Binding-site contacts:
Ligand atom C8 contacts residue THR394 of chain 1.E at 3.8 Å.
Ligand atom C1 contacts residue THR394 of chain 1.E at 1.8 Å.
Ligand atom C5 contacts residue THR394 of chain 1.E at 4.3 Å.
Ligand atom O8 contacts residue SER438 of chain 1.E at 4.5 Å.
Ligand atom C8 contacts residue ASN396 of chain 1.E at 3.3 Å.
Ligand atom C9 contacts residue ALA439 of chain 1.E at 4.2 Å (hydrophobic).
Ligand atom C9 contacts residue ASN396 of chain 1.E at 4.2 Å.
Ligand atom C2 contacts residue THR394 of chain 1.E at 1.4 Å.
Ligand atom C3 contacts residue THR394 of chain 1.E at 2.7 Å.
Ligand atom O8 contacts residue THR394 of chain 1.E at 2.6 Å (h-bond).
Ligand atom O4 contacts residue THR394 of chain 1.E at 4.3 Å.
Ligand atom O1B contacts residue THR394 of chain 1.E at 2.6 Å (h-bond).
Ligand atom C7 contacts residue ASN396 of chain 1.E at 4.4 Å.
Ligand atom O8 contacts residue ALA439 of chain 1.E at 4.0 Å.
Ligand atom C7 contacts residue THR394 of chain 1.E at 4.4 Å.
Ligand atom O1B contacts residue ALA439 of chain 1.E at 4.3 Å.
Ligand atom C2 contacts residue GLN395 of chain 1.E at 4.5 Å.
Ligand atom O8 contacts residue ASN396 of chain 1.E at 3.3 Å (h-bond).
Ligand atom O6 contacts residue THR394 of chain 1.E at 2.4 Å (h-bond).
Ligand atom C6 contacts residue THR394 of chain 1.E at 3.6 Å.
Ligand atom O8 contacts residue SER437 of chain 1.E at 4.2 Å.
Ligand atom O1A contacts residue THR394 of chain 1.E at 2.2 Å (h-bond).
Ligand atom C4 contacts residue THR394 of chain 1.E at 3.9 Å.
Ligand atom O8 contacts residue GLN395 of chain 1.E at 4.4 Å.

Sequence of chain 1.E:
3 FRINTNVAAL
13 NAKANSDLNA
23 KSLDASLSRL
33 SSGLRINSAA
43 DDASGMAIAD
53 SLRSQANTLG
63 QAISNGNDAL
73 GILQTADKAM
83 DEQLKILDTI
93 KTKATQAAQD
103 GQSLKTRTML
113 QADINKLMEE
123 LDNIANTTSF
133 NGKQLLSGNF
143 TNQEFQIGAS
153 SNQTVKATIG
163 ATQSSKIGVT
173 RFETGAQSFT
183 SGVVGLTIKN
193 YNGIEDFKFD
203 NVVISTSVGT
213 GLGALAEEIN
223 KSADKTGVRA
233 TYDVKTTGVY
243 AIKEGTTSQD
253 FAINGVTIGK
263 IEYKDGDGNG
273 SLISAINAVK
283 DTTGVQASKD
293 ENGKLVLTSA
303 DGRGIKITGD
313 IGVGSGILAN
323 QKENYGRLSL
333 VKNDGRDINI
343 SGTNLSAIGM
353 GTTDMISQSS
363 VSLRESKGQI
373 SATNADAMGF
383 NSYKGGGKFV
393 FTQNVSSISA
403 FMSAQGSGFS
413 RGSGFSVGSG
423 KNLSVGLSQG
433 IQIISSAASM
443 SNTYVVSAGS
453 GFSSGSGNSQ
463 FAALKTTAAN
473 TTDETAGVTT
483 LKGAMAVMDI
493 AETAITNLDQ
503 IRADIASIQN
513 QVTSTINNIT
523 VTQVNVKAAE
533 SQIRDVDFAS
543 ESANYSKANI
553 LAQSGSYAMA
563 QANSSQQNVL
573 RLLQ

A small-molecule ligand and the protein it binds are described below.
Small molecule (SMILES): C[C@H](O)[C@H](N)[C@@H]1O[C@](O)(C(=O)O)C[C@H](O)[C@@H]1N